Sequence of chain 1.B:
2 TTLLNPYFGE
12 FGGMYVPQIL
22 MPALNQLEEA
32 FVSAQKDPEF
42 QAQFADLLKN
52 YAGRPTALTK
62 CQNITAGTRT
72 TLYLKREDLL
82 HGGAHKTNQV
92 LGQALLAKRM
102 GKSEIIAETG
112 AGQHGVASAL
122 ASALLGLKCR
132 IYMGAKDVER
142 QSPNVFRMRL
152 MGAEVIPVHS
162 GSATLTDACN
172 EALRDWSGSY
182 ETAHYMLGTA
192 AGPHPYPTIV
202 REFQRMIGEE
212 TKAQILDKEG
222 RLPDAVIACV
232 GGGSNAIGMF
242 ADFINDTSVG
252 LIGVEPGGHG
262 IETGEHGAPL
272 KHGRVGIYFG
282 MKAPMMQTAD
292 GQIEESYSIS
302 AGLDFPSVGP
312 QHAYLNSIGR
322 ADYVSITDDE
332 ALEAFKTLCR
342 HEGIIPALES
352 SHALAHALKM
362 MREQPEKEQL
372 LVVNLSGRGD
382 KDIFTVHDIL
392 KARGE

Binding-site contacts:
Ligand atom P17 contacts residue GLY234 of chain 1.A at 3.8 Å.
Ligand atom O22 contacts residue TYR175 of chain 1.A at 2.9 Å (h-bond).
Ligand atom O20 contacts residue GLY213 of chain 1.A at 3.2 Å (h-bond).
Ligand atom F9F contacts residue PRO18 of chain 1.B at 3.3 Å.
Ligand atom C2 contacts residue PHE212 of chain 1.A at 3.6 Å (hydrophobic).
Ligand atom F10 contacts residue ALA129 of chain 1.A at 3.2 Å.
Ligand atom F9F contacts residue ALA129 of chain 1.A at 3.2 Å.
Ligand atom C4 contacts residue LEU100 of chain 1.A at 3.7 Å (hydrophobic).
Ligand atom O21 contacts residue LEU100 of chain 1.A at 3.3 Å.
Ligand atom O7 contacts residue ALA59 of chain 1.A at 3.3 Å.
Ligand atom P17 contacts residue GLY184 of chain 1.A at 3.8 Å.
Ligand atom O7 contacts residue ALA129 of chain 1.A at 3.5 Å.
Ligand atom F10 contacts residue ILE153 of chain 1.A at 3.6 Å.
Ligand atom C3 contacts residue THR183 of chain 1.A at 3.8 Å.
Ligand atom C3 contacts residue LEU100 of chain 1.A at 3.8 Å (hydrophobic).
Ligand atom O18 contacts residue SER233 of chain 1.A at 3.8 Å.
Ligand atom F11 contacts residue ILE153 of chain 1.A at 3.2 Å.
Ligand atom O21 contacts residue GLU49 of chain 1.A at 3.2 Å.
Ligand atom P17 contacts residue SER235 of chain 1.A at 3.6 Å.
Ligand atom O22 contacts residue ILE232 of chain 1.A at 3.6 Å.
Ligand atom O18 contacts residue GLY213 of chain 1.A at 3.7 Å.
Ligand atom O7 contacts residue PHE212 of chain 1.A at 3.8 Å.
Ligand atom C15 contacts residue GLY234 of chain 1.A at 3.5 Å.
Ligand atom O18 contacts residue SER235 of chain 1.A at 3.6 Å.
Ligand atom O21 contacts residue PHE22 of chain 1.A at 2.9 Å.
Ligand atom F11 contacts residue PHE212 of chain 1.A at 3.8 Å.
Ligand atom O20 contacts residue GLY184 of chain 1.A at 2.6 Å (h-bond).
Ligand atom O19 contacts residue GLY234 of chain 1.A at 3.4 Å.
Ligand atom C1 contacts residue PHE212 of chain 1.A at 3.5 Å (hydrophobic).
Ligand atom C5 contacts residue LEU100 of chain 1.A at 3.8 Å (hydrophobic).
Ligand atom F10 contacts residue LEU127 of chain 1.A at 3.3 Å.
Ligand atom N13 contacts residue PHE22 of chain 1.A at 3.7 Å.
Ligand atom C5 contacts residue TYR175 of chain 1.A at 3.6 Å (hydrophobic).
Ligand atom O19 contacts residue SER235 of chain 1.A at 2.5 Å (h-bond).
Ligand atom O18 contacts residue GLY234 of chain 1.A at 2.9 Å (h-bond).
Ligand atom C6 contacts residue PHE212 of chain 1.A at 3.7 Å (hydrophobic).
Ligand atom O16 contacts residue THR183 of chain 1.A at 3.6 Å.
Ligand atom O19 contacts residue ILE64 of chain 1.A at 3.6 Å.
Ligand atom O20 contacts residue THR183 of chain 1.A at 3.6 Å.
Ligand atom C14 contacts residue THR183 of chain 1.A at 3.6 Å.

A protein and the small-molecule ligand that binds it are described below.
Small molecule (SMILES): O=P(O)(O)OCCNS(=O)(=O)c1ccc(OC(F)(F)F)cc1

Sequence of chain 1.A:
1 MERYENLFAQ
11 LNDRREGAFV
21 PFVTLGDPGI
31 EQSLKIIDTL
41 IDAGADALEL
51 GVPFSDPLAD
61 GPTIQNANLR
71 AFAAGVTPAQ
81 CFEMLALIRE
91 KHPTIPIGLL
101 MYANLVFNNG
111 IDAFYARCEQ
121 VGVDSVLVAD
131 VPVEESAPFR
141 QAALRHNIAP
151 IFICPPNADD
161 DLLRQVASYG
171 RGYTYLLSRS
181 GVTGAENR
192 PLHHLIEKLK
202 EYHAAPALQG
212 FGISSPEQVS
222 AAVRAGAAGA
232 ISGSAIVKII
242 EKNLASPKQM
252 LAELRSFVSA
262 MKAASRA